Sequence of chain 52.E:
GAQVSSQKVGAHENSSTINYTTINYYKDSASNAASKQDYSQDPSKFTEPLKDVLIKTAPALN

The small molecule below binds the protein below.
Small molecule (SMILES): CC[C@H](C)[C@H](N)C(=O)N[C@@H](CO)C(=O)N[C@@H](CCC(=O)O)C(=O)N[C@H](C=O)C(C)C

Binding-site contacts:
Ligand atom C contacts residue ALA2 of chain 52.E at 3.6 Å (hydrophobic).
Ligand atom CA contacts residue VAL4 of chain 52.E at 3.5 Å (hydrophobic).
Ligand atom N contacts residue ALA2 of chain 52.E at 2.8 Å (h-bond).
Ligand atom OE2 contacts residue VAL4 of chain 52.E at 3.6 Å.
Ligand atom OE1 contacts residue VAL4 of chain 52.E at 3.3 Å (h-bond).
Ligand atom N contacts residue ALA2 of chain 52.E at 4.3 Å.
Ligand atom CB contacts residue ALA2 of chain 52.E at 4.0 Å (hydrophobic).
Ligand atom N contacts residue GLN3 of chain 52.E at 4.5 Å.
Ligand atom N contacts residue VAL4 of chain 52.E at 4.1 Å.
Ligand atom CG2 contacts residue SER5 of chain 52.E at 3.2 Å.
Ligand atom OG contacts residue GLN3 of chain 52.E at 3.3 Å (h-bond).
Ligand atom CB contacts residue VAL4 of chain 52.E at 4.2 Å (hydrophobic).
Ligand atom CB contacts residue GLN3 of chain 52.E at 4.1 Å.
Ligand atom CA contacts residue ALA2 of chain 52.E at 3.4 Å (hydrophobic).
Ligand atom C contacts residue VAL4 of chain 52.E at 3.5 Å (hydrophobic).
Ligand atom CD contacts residue VAL4 of chain 52.E at 3.8 Å (hydrophobic).
Ligand atom O contacts residue GLN3 of chain 52.E at 3.0 Å (h-bond).
Ligand atom O contacts residue VAL4 of chain 52.E at 4.4 Å.
Ligand atom CG1 contacts residue GLN3 of chain 52.E at 3.0 Å.
Ligand atom CA contacts residue VAL4 of chain 52.E at 4.0 Å (hydrophobic).
Ligand atom CB contacts residue GLN3 of chain 52.E at 3.6 Å.
Ligand atom C contacts residue GLN3 of chain 52.E at 3.8 Å.
Ligand atom CA contacts residue GLN3 of chain 52.E at 4.3 Å.
Ligand atom C contacts residue ALA2 of chain 52.E at 4.2 Å (hydrophobic).
Ligand atom CA contacts residue ALA2 of chain 52.E at 3.8 Å (hydrophobic).
Ligand atom CG2 contacts residue GLN3 of chain 52.E at 3.9 Å.
Ligand atom CG2 contacts residue VAL4 of chain 52.E at 3.4 Å (hydrophobic).
Ligand atom CG2 contacts residue ALA2 of chain 52.E at 4.3 Å (hydrophobic).
Ligand atom C contacts residue VAL4 of chain 52.E at 4.5 Å (hydrophobic).
Ligand atom CB contacts residue VAL4 of chain 52.E at 4.0 Å (hydrophobic).
Ligand atom C contacts residue VAL4 of chain 52.E at 4.4 Å (hydrophobic).
Ligand atom O contacts residue VAL4 of chain 52.E at 4.2 Å.
Ligand atom CB contacts residue ALA2 of chain 52.E at 3.5 Å (hydrophobic).
Ligand atom N contacts residue VAL4 of chain 52.E at 3.0 Å (h-bond).